Sequence of chain 1.C:
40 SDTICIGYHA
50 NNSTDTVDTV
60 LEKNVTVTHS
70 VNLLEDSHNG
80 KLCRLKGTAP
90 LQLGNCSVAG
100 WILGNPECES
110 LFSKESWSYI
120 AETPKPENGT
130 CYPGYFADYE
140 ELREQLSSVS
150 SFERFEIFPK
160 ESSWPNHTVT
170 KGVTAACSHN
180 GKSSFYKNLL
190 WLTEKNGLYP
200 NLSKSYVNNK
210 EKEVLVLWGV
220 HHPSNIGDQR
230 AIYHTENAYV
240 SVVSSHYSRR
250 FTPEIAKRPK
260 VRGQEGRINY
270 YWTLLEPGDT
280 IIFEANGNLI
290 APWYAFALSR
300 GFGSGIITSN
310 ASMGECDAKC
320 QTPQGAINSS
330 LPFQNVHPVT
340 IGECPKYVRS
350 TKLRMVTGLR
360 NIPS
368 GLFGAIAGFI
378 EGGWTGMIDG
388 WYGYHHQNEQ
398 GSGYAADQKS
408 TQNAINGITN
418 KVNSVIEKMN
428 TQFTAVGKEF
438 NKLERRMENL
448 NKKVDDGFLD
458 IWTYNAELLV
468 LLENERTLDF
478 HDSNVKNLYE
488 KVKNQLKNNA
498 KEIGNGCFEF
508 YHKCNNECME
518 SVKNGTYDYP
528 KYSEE

Binding-site contacts:
Ligand atom O6 contacts residue ASN94 of chain 1.C at 4.1 Å.
Ligand atom O6 contacts residue ASN127 of chain 1.C at 4.1 Å.
Ligand atom N2 contacts residue ARG261 of chain 1.C at 3.7 Å.
Ligand atom O6 contacts residue GLU126 of chain 1.C at 4.4 Å.
Ligand atom C5 contacts residue ASN127 of chain 1.C at 3.7 Å.
Ligand atom C8 contacts residue NAG1 of chain 1.FA at 4.3 Å.
Ligand atom C1 contacts residue GLU106 of chain 1.C at 4.0 Å.
Ligand atom O5 contacts residue ASN127 of chain 1.C at 2.4 Å (h-bond).
Ligand atom C8 contacts residue SER177 of chain 1.C at 4.0 Å.
Ligand atom O7 contacts residue ASN127 of chain 1.C at 3.6 Å (h-bond).
Ligand atom C8 contacts residue ALA175 of chain 1.C at 4.1 Å (hydrophobic).
Ligand atom C2 contacts residue ARG261 of chain 1.C at 4.5 Å.
Ligand atom C2 contacts residue ASN127 of chain 1.C at 2.3 Å.
Ligand atom O3 contacts residue ARG261 of chain 1.C at 3.2 Å (salt-bridge).
Ligand atom C7 contacts residue SER177 of chain 1.C at 4.4 Å.
Ligand atom C6 contacts residue ASN127 of chain 1.C at 4.2 Å.
Ligand atom O6 contacts residue NAG1 of chain 1.FA at 3.8 Å.
Ligand atom C8 contacts residue CYS176 of chain 1.C at 4.3 Å (hydrophobic).
Ligand atom C1 contacts residue ASN127 of chain 1.C at 1.4 Å.
Ligand atom C7 contacts residue ASN127 of chain 1.C at 3.3 Å.
Ligand atom C8 contacts residue ASN104 of chain 1.C at 4.0 Å.
Ligand atom C3 contacts residue ARG261 of chain 1.C at 4.4 Å.
Ligand atom O5 contacts residue GLU126 of chain 1.C at 4.5 Å.
Ligand atom N2 contacts residue ASN127 of chain 1.C at 2.6 Å (h-bond).
Ligand atom C8 contacts residue CYS130 of chain 1.C at 4.0 Å (hydrophobic).
Ligand atom C4 contacts residue ASN127 of chain 1.C at 4.2 Å.
Ligand atom C8 contacts residue ASN127 of chain 1.C at 4.3 Å.
Ligand atom O7 contacts residue GLU106 of chain 1.C at 3.3 Å.
Ligand atom C7 contacts residue GLU106 of chain 1.C at 3.8 Å.
Ligand atom C6 contacts residue GLU126 of chain 1.C at 4.2 Å.
Ligand atom C8 contacts residue GLU106 of chain 1.C at 4.2 Å.
Ligand atom C3 contacts residue ASN127 of chain 1.C at 3.7 Å.
Ligand atom O7 contacts residue SER177 of chain 1.C at 3.9 Å.
Ligand atom C7 contacts residue ARG261 of chain 1.C at 3.9 Å.
Ligand atom C8 contacts residue ARG261 of chain 1.C at 3.8 Å.

The protein below binds the small molecule below.
Small molecule (SMILES): CC(=O)N[C@H]1[C@H](O[C@H]2[C@H](O)[C@@H](NC(C)=O)CO[C@@H]2CO)O[C@H](CO)[C@@H](O[C@@H]2O[C@H](CO)[C@@H](O)[C@H](O)[C@@H]2O)[C@@H]1O